Binding-site contacts:
Ligand atom C4 contacts residue ASN173 of chain 1.E at 4.2 Å.
Ligand atom O4 contacts residue LYS221 of chain 1.E at 4.0 Å.
Ligand atom C7 contacts residue LYS216 of chain 1.E at 3.7 Å.
Ligand atom C6 contacts residue THR219 of chain 1.E at 4.3 Å.
Ligand atom O4 contacts residue LYS220 of chain 1.E at 4.3 Å.
Ligand atom C5 contacts residue ASN173 of chain 1.E at 3.6 Å.
Ligand atom C2 contacts residue ASN173 of chain 1.E at 2.5 Å.
Ligand atom C3 contacts residue SER235 of chain 1.E at 3.5 Å.
Ligand atom N2 contacts residue SER235 of chain 1.E at 3.2 Å (h-bond).
Ligand atom C7 contacts residue LYS220 of chain 1.E at 4.3 Å.
Ligand atom C8 contacts residue ASP214 of chain 1.E at 4.0 Å.
Ligand atom O3 contacts residue ILE218 of chain 1.E at 4.0 Å.
Ligand atom C8 contacts residue LYS237 of chain 1.E at 3.5 Å.
Ligand atom C8 contacts residue SER235 of chain 1.E at 3.9 Å.
Ligand atom C1 contacts residue ASN173 of chain 1.E at 1.4 Å.
Ligand atom O3 contacts residue LYS220 of chain 1.E at 3.9 Å.
Ligand atom C1 contacts residue THR175 of chain 1.E at 4.3 Å.
Ligand atom O3 contacts residue LYS220 of chain 1.E at 4.1 Å.
Ligand atom N2 contacts residue ASN173 of chain 1.E at 3.0 Å (h-bond).
Ligand atom O5 contacts residue ASN173 of chain 1.E at 2.3 Å (h-bond).
Ligand atom O3 contacts residue LYS216 of chain 1.E at 3.4 Å.
Ligand atom O5 contacts residue ILE218 of chain 1.E at 4.2 Å.
Ligand atom O2 contacts residue LYS220 of chain 1.E at 3.7 Å.
Ligand atom C7 contacts residue SER235 of chain 1.E at 3.8 Å.
Ligand atom O3 contacts residue SER235 of chain 1.E at 4.0 Å.
Ligand atom O4 contacts residue ILE218 of chain 1.E at 3.9 Å.
Ligand atom C8 contacts residue LYS216 of chain 1.E at 3.9 Å.
Ligand atom N2 contacts residue LYS220 of chain 1.E at 4.0 Å.
Ligand atom C3 contacts residue ASN173 of chain 1.E at 3.8 Å.
Ligand atom C4 contacts residue THR219 of chain 1.E at 4.2 Å.
Ligand atom C2 contacts residue ILE218 of chain 1.E at 4.1 Å (hydrophobic).
Ligand atom O3 contacts residue LYS221 of chain 1.E at 3.5 Å (salt-bridge).
Ligand atom O7 contacts residue LYS216 of chain 1.E at 3.2 Å (salt-bridge).
Ligand atom O7 contacts residue LYS220 of chain 1.E at 3.6 Å.
Ligand atom C4 contacts residue LYS220 of chain 1.E at 4.2 Å.
Ligand atom C3 contacts residue ILE218 of chain 1.E at 4.4 Å (hydrophobic).
Ligand atom C1 contacts residue SER235 of chain 1.E at 3.9 Å.
Ligand atom C7 contacts residue ASN173 of chain 1.E at 4.1 Å.
Ligand atom C2 contacts residue SER235 of chain 1.E at 3.8 Å.
Ligand atom O6 contacts residue LYS216 of chain 1.E at 4.0 Å.

Sequence of chain 1.E:
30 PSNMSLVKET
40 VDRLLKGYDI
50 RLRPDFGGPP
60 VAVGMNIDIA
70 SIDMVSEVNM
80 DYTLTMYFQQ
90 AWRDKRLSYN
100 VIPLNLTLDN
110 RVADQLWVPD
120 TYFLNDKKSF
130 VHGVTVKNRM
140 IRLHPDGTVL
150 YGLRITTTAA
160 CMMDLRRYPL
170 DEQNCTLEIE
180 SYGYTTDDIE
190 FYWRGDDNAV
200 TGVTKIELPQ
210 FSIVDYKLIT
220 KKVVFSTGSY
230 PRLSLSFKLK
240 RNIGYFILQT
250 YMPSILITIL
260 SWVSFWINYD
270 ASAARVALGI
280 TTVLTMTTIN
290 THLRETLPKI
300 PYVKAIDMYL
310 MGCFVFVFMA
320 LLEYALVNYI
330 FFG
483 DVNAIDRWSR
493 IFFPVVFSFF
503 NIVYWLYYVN

This protein binds this small molecule.
Small molecule (SMILES): CC(=O)N[C@H]1[C@H](O[C@H]2[C@H](O)[C@@H](NC(C)=O)CO[C@@H]2CO)O[C@H](CO)[C@@H](O[C@@H]2O[C@H](CO[C@H]3O[C@H](CO)[C@@H](O)[C@H](O)[C@@H]3O)[C@@H](O)[C@H](O[C@H]3O[C@H](CO)[C@@H](O)[C@H](O)[C@@H]3O)[C@@H]2O)[C@@H]1O